Sequence of chain 1.A:
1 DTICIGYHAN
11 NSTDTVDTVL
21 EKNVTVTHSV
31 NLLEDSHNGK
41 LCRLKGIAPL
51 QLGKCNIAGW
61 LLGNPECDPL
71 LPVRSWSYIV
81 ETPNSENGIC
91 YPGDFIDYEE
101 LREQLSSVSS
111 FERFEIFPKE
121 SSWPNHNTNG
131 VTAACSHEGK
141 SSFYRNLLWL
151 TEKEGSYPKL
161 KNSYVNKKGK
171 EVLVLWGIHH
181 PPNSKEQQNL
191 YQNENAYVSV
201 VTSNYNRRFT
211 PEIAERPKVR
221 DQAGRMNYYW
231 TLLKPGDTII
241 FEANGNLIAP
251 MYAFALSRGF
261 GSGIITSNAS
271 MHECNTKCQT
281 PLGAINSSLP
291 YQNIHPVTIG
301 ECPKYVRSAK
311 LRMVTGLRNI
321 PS

Binding-site contacts:
Ligand atom C1 contacts residue ASN286 of chain 1.A at 1.4 Å.
Ligand atom C7 contacts residue ASN286 of chain 1.A at 3.5 Å.
Ligand atom N2 contacts residue ASN286 of chain 1.A at 3.0 Å (h-bond).
Ligand atom C5 contacts residue ASN286 of chain 1.A at 3.6 Å.
Ligand atom O5 contacts residue ASN286 of chain 1.A at 2.3 Å (h-bond).
Ligand atom O7 contacts residue ASN286 of chain 1.A at 3.5 Å (h-bond).
Ligand atom C2 contacts residue ASN286 of chain 1.A at 2.5 Å.
Ligand atom C3 contacts residue ASN286 of chain 1.A at 3.8 Å.
Ligand atom C4 contacts residue ASN286 of chain 1.A at 4.2 Å.
Ligand atom C8 contacts residue ASN275 of chain 1.A at 4.0 Å.

This small molecule binds to this protein.
Small molecule (SMILES): CC(=O)N[C@@H]1[C@@H](O)[C@H](O)[C@@H](CO)O[C@H]1O